Binding-site contacts:
Ligand atom O8 contacts residue TRP149 of chain 1.A at 3.8 Å.
Ligand atom O10 contacts residue LEU191 of chain 1.A at 3.6 Å.
Ligand atom O8 contacts residue SER132 of chain 1.A at 4.1 Å.
Ligand atom C1 contacts residue GLY133 of chain 1.A at 3.6 Å.
Ligand atom C11 contacts residue TRP149 of chain 1.A at 3.9 Å (hydrophobic).
Ligand atom C11 contacts residue LYS131 of chain 1.A at 3.9 Å.
Ligand atom C8 contacts residue TYR94 of chain 1.A at 4.2 Å (hydrophobic).
Ligand atom O1A contacts residue SER132 of chain 1.A at 3.7 Å.
Ligand atom O1B contacts residue SER132 of chain 1.A at 3.4 Å (h-bond).
Ligand atom O4 contacts residue LYS131 of chain 1.A at 3.8 Å.
Ligand atom C10 contacts residue LEU191 of chain 1.A at 4.3 Å (hydrophobic).
Ligand atom O9 contacts residue SER225 of chain 1.A at 3.1 Å (h-bond).
Ligand atom O1A contacts residue GLY133 of chain 1.A at 2.8 Å (h-bond).
Ligand atom C9 contacts residue HIS180 of chain 1.A at 4.2 Å.
Ligand atom C9 contacts residue SER225 of chain 1.A at 4.4 Å.
Ligand atom C10 contacts residue TRP149 of chain 1.A at 4.4 Å (hydrophobic).
Ligand atom O1B contacts residue GLN223 of chain 1.A at 3.9 Å.
Ligand atom C1 contacts residue SER132 of chain 1.A at 4.0 Å.
Ligand atom O8 contacts residue TYR94 of chain 1.A at 3.4 Å (h-bond).
Ligand atom O1A contacts residue ASN141 of chain 1.A at 3.9 Å.
Ligand atom N5 contacts residue LYS131 of chain 1.A at 2.9 Å (salt-bridge).
Ligand atom C11 contacts residue GLY130 of chain 1.A at 3.6 Å.
Ligand atom C6 contacts residue LYS131 of chain 1.A at 4.0 Å.
Ligand atom O9 contacts residue HIS180 of chain 1.A at 4.3 Å.
Ligand atom C9 contacts residue TRP149 of chain 1.A at 4.3 Å (hydrophobic).
Ligand atom C8 contacts residue TRP149 of chain 1.A at 4.2 Å (hydrophobic).
Ligand atom C11 contacts residue LEU191 of chain 1.A at 4.3 Å (hydrophobic).
Ligand atom C9 contacts residue TYR94 of chain 1.A at 3.9 Å (hydrophobic).
Ligand atom O9 contacts residue TYR94 of chain 1.A at 3.5 Å (h-bond).
Ligand atom N5 contacts residue TRP149 of chain 1.A at 4.2 Å.
Ligand atom C7 contacts residue TRP149 of chain 1.A at 4.0 Å (hydrophobic).
Ligand atom O1B contacts residue GLY133 of chain 1.A at 3.7 Å.
Ligand atom C4 contacts residue LYS131 of chain 1.A at 3.5 Å.
Ligand atom C10 contacts residue LYS131 of chain 1.A at 3.9 Å.
Ligand atom C5 contacts residue LYS131 of chain 1.A at 3.6 Å.

This small molecule binds to this protein.
Small molecule (SMILES): CC(=O)N[C@H]1[C@H]([C@H](O)[C@H](O)CO)O[C@@](O)(C(=O)O)C[C@@H]1O

Sequence of chain 1.A:
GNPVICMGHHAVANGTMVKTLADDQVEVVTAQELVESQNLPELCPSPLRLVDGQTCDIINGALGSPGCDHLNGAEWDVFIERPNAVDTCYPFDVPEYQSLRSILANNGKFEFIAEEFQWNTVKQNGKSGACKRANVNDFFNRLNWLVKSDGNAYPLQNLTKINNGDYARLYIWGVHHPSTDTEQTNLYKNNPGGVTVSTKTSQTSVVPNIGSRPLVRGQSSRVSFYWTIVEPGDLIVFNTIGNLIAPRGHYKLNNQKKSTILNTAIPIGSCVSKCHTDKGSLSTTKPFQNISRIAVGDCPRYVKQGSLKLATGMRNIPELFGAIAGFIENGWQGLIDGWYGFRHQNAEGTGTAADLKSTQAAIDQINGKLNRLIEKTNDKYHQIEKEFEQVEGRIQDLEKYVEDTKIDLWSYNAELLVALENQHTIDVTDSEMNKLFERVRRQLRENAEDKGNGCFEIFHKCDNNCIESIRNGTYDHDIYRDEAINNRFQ